Sequence of chain 1.G:
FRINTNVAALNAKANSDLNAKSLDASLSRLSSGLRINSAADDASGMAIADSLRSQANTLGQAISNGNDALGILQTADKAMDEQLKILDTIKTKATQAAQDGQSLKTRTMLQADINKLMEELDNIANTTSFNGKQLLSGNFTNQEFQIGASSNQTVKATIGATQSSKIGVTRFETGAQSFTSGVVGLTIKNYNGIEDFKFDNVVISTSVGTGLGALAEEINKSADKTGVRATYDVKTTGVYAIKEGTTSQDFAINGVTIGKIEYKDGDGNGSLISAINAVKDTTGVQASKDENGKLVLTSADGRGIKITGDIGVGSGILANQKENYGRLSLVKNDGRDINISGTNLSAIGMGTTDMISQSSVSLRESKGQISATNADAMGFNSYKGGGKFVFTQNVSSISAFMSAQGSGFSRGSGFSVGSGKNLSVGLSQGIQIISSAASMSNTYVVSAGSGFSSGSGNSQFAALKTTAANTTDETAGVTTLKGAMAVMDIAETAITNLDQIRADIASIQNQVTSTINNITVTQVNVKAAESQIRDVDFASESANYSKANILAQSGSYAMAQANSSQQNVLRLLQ

Binding-site contacts:
Ligand atom C6 contacts residue SER443 of chain 1.G at 3.4 Å.
Ligand atom C5 contacts residue ASN444 of chain 1.G at 4.3 Å.
Ligand atom C5 contacts residue SER443 of chain 1.G at 4.2 Å.
Ligand atom C4 contacts residue SER443 of chain 1.G at 3.7 Å.
Ligand atom C1 contacts residue MET442 of chain 1.G at 4.5 Å (hydrophobic).
Ligand atom C2 contacts residue SER443 of chain 1.G at 1.4 Å.
Ligand atom O1B contacts residue SER443 of chain 1.G at 2.5 Å (h-bond).
Ligand atom C3 contacts residue SER443 of chain 1.G at 2.8 Å.
Ligand atom C4 contacts residue ASN444 of chain 1.G at 3.6 Å.
Ligand atom O1A contacts residue SER443 of chain 1.G at 2.3 Å (h-bond).
Ligand atom O1A contacts residue MET442 of chain 1.G at 3.5 Å (h-bond).
Ligand atom O1A contacts residue SER441 of chain 1.G at 3.6 Å.
Ligand atom O4 contacts residue ASN444 of chain 1.G at 4.0 Å.
Ligand atom C2 contacts residue ASN444 of chain 1.G at 4.3 Å.
Ligand atom C3 contacts residue ASN444 of chain 1.G at 4.2 Å.
Ligand atom O6 contacts residue SER443 of chain 1.G at 2.4 Å (h-bond).
Ligand atom O8 contacts residue SER443 of chain 1.G at 4.2 Å.
Ligand atom C1 contacts residue SER443 of chain 1.G at 1.7 Å.
Ligand atom C6 contacts residue ASN444 of chain 1.G at 4.2 Å.

The small molecule below binds the protein below.
Small molecule (SMILES): C[C@H](O)[C@H](N)[C@@H]1O[C@](O)(C(=O)O)C[C@H](O)[C@@H]1N